Sequence of chain 2.A:
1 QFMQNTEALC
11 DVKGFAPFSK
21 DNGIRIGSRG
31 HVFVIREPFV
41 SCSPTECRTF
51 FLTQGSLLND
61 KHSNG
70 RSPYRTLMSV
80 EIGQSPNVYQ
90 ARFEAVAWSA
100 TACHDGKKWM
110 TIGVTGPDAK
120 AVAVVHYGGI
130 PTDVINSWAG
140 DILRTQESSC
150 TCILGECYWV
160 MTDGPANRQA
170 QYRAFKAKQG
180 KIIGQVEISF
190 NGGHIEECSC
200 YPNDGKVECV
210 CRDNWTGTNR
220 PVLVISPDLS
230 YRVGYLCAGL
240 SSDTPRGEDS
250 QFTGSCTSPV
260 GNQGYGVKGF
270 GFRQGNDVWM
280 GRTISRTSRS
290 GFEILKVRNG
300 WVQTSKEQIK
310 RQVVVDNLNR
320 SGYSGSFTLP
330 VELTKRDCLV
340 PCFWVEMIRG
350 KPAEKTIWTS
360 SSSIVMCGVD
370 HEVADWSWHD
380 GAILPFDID

Binding-site contacts:
Ligand atom O1B contacts residue ARG288 of chain 2.A at 2.9 Å (salt-bridge).
Ligand atom C4 contacts residue GLU37 of chain 2.A at 3.6 Å.
Ligand atom C11 contacts residue ARG70 of chain 2.A at 3.9 Å.
Ligand atom O1B contacts residue ARG36 of chain 2.A at 2.8 Å (salt-bridge).
Ligand atom O1A contacts residue ARG211 of chain 2.A at 3.3 Å (salt-bridge).
Ligand atom C1 contacts residue ARG211 of chain 2.A at 4.0 Å.
Ligand atom C82 contacts residue ARG143 of chain 2.A at 3.9 Å.
Ligand atom C7 contacts residue TYR322 of chain 2.A at 3.2 Å (hydrophobic).
Ligand atom O1A contacts residue ARG288 of chain 2.A at 2.8 Å (salt-bridge).
Ligand atom O1B contacts residue TYR322 of chain 2.A at 3.5 Å (h-bond).
Ligand atom C6 contacts residue GLU196 of chain 2.A at 3.8 Å.
Ligand atom C9 contacts residue GLU196 of chain 2.A at 3.9 Å.
Ligand atom O10 contacts residue ARG70 of chain 2.A at 2.9 Å (salt-bridge).
Ligand atom C1 contacts residue ARG36 of chain 2.A at 3.9 Å.
Ligand atom C2 contacts residue TYR322 of chain 2.A at 3.1 Å (hydrophobic).
Ligand atom O1A contacts residue TYR322 of chain 2.A at 3.5 Å (h-bond).
Ligand atom C1 contacts residue TYR264 of chain 2.A at 3.6 Å (hydrophobic).
Ligand atom C3 contacts residue ARG36 of chain 2.A at 3.7 Å.
Ligand atom C3 contacts residue TYR322 of chain 2.A at 3.6 Å (hydrophobic).
Ligand atom N4 contacts residue GLU37 of chain 2.A at 2.7 Å (salt-bridge).
Ligand atom C3 contacts residue GLU37 of chain 2.A at 3.8 Å.
Ligand atom C10 contacts residue ARG70 of chain 2.A at 3.9 Å.
Ligand atom C91 contacts residue ASN213 of chain 2.A at 3.8 Å.
Ligand atom C7 contacts residue GLU196 of chain 2.A at 4.0 Å.
Ligand atom C91 contacts residue ARG211 of chain 2.A at 3.6 Å.
Ligand atom O1B contacts residue TYR264 of chain 2.A at 4.0 Å.
Ligand atom C82 contacts residue ARG70 of chain 2.A at 4.1 Å.
Ligand atom O1A contacts residue TYR264 of chain 2.A at 2.9 Å (h-bond).
Ligand atom C81 contacts residue ALA165 of chain 2.A at 3.7 Å (hydrophobic).
Ligand atom C4 contacts residue TYR322 of chain 2.A at 3.7 Å (hydrophobic).
Ligand atom C91 contacts residue GLU195 of chain 2.A at 3.8 Å.
Ligand atom C9 contacts residue GLU195 of chain 2.A at 3.8 Å.
Ligand atom C1 contacts residue TYR322 of chain 2.A at 3.2 Å (hydrophobic).
Ligand atom C6 contacts residue TYR322 of chain 2.A at 3.8 Å (hydrophobic).
Ligand atom C81 contacts residue ARG143 of chain 2.A at 3.6 Å.
Ligand atom C8 contacts residue ARG143 of chain 2.A at 4.2 Å.
Ligand atom C7 contacts residue ARG211 of chain 2.A at 3.9 Å.
Ligand atom C82 contacts residue ILE141 of chain 2.A at 4.1 Å (hydrophobic).
Ligand atom C1 contacts residue ARG288 of chain 2.A at 3.6 Å.
Ligand atom C11 contacts residue TRP97 of chain 2.A at 3.9 Å (hydrophobic).

A protein and the small-molecule ligand that binds it are described below.
Small molecule (SMILES): CCC(CC)O[C@@H]1C=C(C(=O)O)C[C@H](N)[C@H]1NC(C)=O